Sequence of chain 1.C:
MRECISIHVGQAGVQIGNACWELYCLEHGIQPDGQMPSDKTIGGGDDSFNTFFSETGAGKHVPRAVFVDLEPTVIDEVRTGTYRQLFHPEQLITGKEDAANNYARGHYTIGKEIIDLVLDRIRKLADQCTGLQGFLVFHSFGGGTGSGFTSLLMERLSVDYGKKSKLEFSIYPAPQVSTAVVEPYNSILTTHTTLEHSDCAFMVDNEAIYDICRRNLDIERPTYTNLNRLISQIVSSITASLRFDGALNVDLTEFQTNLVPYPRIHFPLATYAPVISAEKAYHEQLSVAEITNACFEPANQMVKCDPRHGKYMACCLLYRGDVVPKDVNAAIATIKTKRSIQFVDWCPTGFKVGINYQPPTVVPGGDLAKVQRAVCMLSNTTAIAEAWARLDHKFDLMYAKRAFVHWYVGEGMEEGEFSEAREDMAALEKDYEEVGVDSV

Binding-site contacts:
Ligand atom N31 contacts residue THR179 of chain 1.C at 2.9 Å (h-bond).
Ligand atom C34 contacts residue LYS350 of chain 1.D at 3.3 Å.
Ligand atom C29 contacts residue ASN256 of chain 1.D at 3.6 Å.
Ligand atom C36 contacts residue THR179 of chain 1.C at 3.1 Å.
Ligand atom C35 contacts residue ASN256 of chain 1.D at 3.4 Å.
Ligand atom C15 contacts residue LEU253 of chain 1.D at 3.6 Å (hydrophobic).
Ligand atom C44 contacts residue VAL313 of chain 1.D at 3.4 Å (hydrophobic).
Ligand atom C21 contacts residue ALA248 of chain 1.D at 3.7 Å (hydrophobic).
Ligand atom N27 contacts residue ASN256 of chain 1.D at 3.7 Å.
Ligand atom O25 contacts residue ASP249 of chain 1.D at 3.2 Å (salt-bridge).
Ligand atom C29 contacts residue LEU246 of chain 1.D at 3.4 Å (hydrophobic).
Ligand atom C15 contacts residue LEU240 of chain 1.D at 3.6 Å (hydrophobic).
Ligand atom O02 contacts residue ALA314 of chain 1.D at 3.6 Å.
Ligand atom C19 contacts residue ALA248 of chain 1.D at 3.4 Å (hydrophobic).
Ligand atom N31 contacts residue ASN256 of chain 1.D at 3.0 Å (h-bond).
Ligand atom C40 contacts residue VAL181 of chain 1.C at 3.5 Å (hydrophobic).
Ligand atom C36 contacts residue ASN256 of chain 1.D at 3.6 Å.
Ligand atom C24 contacts residue LEU246 of chain 1.D at 3.5 Å (hydrophobic).
Ligand atom O14 contacts residue LEU240 of chain 1.D at 3.6 Å.
Ligand atom C13 contacts residue CYS239 of chain 1.D at 3.7 Å (hydrophobic).
Ligand atom C28 contacts residue LEU246 of chain 1.D at 3.5 Å (hydrophobic).
Ligand atom C26 contacts residue ASN256 of chain 1.D at 3.1 Å.
Ligand atom C46 contacts residue ASN256 of chain 1.D at 3.6 Å.
Ligand atom O08 contacts residue CYS239 of chain 1.D at 3.6 Å (h-bond).
Ligand atom O25 contacts residue LYS252 of chain 1.D at 3.3 Å.
Ligand atom C07 contacts residue CYS239 of chain 1.D at 3.7 Å (hydrophobic).
Ligand atom O25 contacts residue LEU253 of chain 1.D at 3.4 Å (h-bond).
Ligand atom C09 contacts residue VAL236 of chain 1.D at 3.1 Å (hydrophobic).
Ligand atom O08 contacts residue VAL236 of chain 1.D at 3.4 Å (h-bond).
Ligand atom C33 contacts residue LYS350 of chain 1.D at 3.4 Å.
Ligand atom C46 contacts residue LYS350 of chain 1.D at 3.6 Å.
Ligand atom C40 contacts residue LYS350 of chain 1.D at 3.5 Å.
Ligand atom C42 contacts residue ASN348 of chain 1.D at 3.5 Å.
Ligand atom C42 contacts residue LYS350 of chain 1.D at 3.7 Å.
Ligand atom O25 contacts residue ALA248 of chain 1.D at 3.3 Å.
Ligand atom C36 contacts residue ALA180 of chain 1.C at 3.5 Å (hydrophobic).
Ligand atom C33 contacts residue ASN256 of chain 1.D at 3.4 Å.
Ligand atom N38 contacts residue VAL181 of chain 1.C at 3.7 Å.
Ligand atom C44 contacts residue MET257 of chain 1.D at 3.4 Å (hydrophobic).
Ligand atom C42 contacts residue VAL313 of chain 1.D at 3.1 Å (hydrophobic).

Sequence of chain 1.D:
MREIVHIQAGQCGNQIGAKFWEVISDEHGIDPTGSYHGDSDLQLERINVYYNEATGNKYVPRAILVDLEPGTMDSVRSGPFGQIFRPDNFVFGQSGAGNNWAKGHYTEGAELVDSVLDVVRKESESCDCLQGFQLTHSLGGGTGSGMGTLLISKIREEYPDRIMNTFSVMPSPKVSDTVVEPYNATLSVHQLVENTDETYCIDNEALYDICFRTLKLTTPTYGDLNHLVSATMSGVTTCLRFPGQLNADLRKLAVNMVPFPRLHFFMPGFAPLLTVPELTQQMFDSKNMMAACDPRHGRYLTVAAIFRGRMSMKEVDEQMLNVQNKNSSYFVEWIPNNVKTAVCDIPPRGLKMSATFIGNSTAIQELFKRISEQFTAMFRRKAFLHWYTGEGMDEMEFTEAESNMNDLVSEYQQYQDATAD

The small molecule below binds the protein below.
Small molecule (SMILES): COc1cc(C(=O)c2cnc(-c3c[nH]c4ccccc34)[nH]2)cc(OC)c1OC